Sequence of chain 1.D:
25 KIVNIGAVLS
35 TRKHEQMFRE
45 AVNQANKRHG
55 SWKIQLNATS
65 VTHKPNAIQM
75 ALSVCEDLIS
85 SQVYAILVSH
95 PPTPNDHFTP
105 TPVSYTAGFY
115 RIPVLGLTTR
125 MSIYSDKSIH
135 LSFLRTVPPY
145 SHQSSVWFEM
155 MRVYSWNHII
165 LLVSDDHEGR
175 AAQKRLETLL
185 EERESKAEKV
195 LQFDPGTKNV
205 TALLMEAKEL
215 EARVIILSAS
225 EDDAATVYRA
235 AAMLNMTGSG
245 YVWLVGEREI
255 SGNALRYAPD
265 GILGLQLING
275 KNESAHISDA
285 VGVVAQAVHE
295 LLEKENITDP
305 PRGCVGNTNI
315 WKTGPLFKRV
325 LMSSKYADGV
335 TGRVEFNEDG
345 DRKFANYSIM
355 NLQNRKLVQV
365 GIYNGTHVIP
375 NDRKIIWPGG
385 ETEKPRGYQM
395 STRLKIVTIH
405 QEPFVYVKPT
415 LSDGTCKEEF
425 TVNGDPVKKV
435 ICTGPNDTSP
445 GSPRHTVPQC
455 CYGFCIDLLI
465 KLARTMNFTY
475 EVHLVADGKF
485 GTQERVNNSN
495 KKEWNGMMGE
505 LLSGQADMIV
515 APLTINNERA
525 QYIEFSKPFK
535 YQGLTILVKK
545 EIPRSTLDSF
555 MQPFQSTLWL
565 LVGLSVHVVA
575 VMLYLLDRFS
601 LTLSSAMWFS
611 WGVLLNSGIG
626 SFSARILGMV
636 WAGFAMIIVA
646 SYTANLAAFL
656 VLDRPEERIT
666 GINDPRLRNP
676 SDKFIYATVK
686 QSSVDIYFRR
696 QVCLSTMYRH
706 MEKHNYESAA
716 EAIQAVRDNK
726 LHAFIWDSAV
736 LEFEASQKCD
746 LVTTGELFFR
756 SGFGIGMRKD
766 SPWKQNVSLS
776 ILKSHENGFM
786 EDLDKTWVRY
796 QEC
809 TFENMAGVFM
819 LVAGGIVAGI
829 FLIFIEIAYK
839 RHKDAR

The protein below binds the small molecule below.
Small molecule (SMILES): CC(=O)N[C@@H]1[C@@H](O)[C@H](O)[C@@H](CO)O[C@H]1O

Binding-site contacts:
Ligand atom O7 contacts residue TRP768 of chain 1.D at 4.2 Å.
Ligand atom O7 contacts residue ASN771 of chain 1.D at 4.3 Å.
Ligand atom C2 contacts residue ASN771 of chain 1.D at 2.5 Å.
Ligand atom C8 contacts residue TRP768 of chain 1.D at 3.6 Å (hydrophobic).
Ligand atom C4 contacts residue ASN771 of chain 1.D at 4.2 Å.
Ligand atom O5 contacts residue ASN771 of chain 1.D at 2.4 Å (h-bond).
Ligand atom C1 contacts residue ASN771 of chain 1.D at 1.4 Å.
Ligand atom C5 contacts residue ASN771 of chain 1.D at 3.7 Å.
Ligand atom C8 contacts residue ASN771 of chain 1.D at 4.3 Å.
Ligand atom C7 contacts residue TRP768 of chain 1.D at 4.1 Å (hydrophobic).
Ligand atom N2 contacts residue ASN771 of chain 1.D at 2.9 Å (h-bond).
Ligand atom C7 contacts residue ASN771 of chain 1.D at 3.8 Å.
Ligand atom C3 contacts residue ASN771 of chain 1.D at 3.8 Å.